Sequence of chain 1.A:
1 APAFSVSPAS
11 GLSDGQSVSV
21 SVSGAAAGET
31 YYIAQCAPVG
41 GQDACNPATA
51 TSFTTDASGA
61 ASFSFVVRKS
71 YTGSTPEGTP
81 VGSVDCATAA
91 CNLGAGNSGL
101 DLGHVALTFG

This small molecule binds to this protein.
Small molecule (SMILES): C=C1Oc2cc(OC)cc(C(=O)O[C@H]3COC(=O)C[C@H]([NH3+])c4cc(O)c(c(Cl)c4)O[C@@H]4c5ccc3cc5C3=CC=C[C@@]34O[C@@H]3OC(C)(C)[C@@H](N(C)C)[C@@H](O)[C@H]3O)c2NC1=O

Binding-site contacts:
Ligand atom C1' contacts residue SER98 of chain 1.A at 2.9 Å.
Ligand atom O15 contacts residue CYS45 of chain 1.A at 3.7 Å.
Ligand atom C'2 contacts residue TYR32 of chain 1.A at 3.7 Å (hydrophobic).
Ligand atom C'8 contacts residue PRO76 of chain 1.A at 3.2 Å (hydrophobic).
Ligand atom C14 contacts residue CYS36 of chain 1.A at 3.6 Å (hydrophobic).
Ligand atom O'7 contacts residue THR75 of chain 1.A at 3.5 Å (h-bond).
Ligand atom O3' contacts residue TYR32 of chain 1.A at 3.6 Å.
Ligand atom C20 contacts residue ASP101 of chain 1.A at 3.2 Å.
Ligand atom O2' contacts residue ASN97 of chain 1.A at 3.2 Å.
Ligand atom O9 contacts residue ASN97 of chain 1.A at 3.6 Å.
Ligand atom C5 contacts residue GLY96 of chain 1.A at 3.7 Å.
Ligand atom C'9 contacts residue PRO76 of chain 1.A at 3.8 Å (hydrophobic).
Ligand atom C'7 contacts residue PRO76 of chain 1.A at 3.3 Å (hydrophobic).
Ligand atom C21 contacts residue ASP101 of chain 1.A at 3.4 Å.
Ligand atom N18 contacts residue HIS104 of chain 1.A at 3.4 Å.
Ligand atom C7X contacts residue SER74 of chain 1.A at 3.0 Å.
Ligand atom CL21 contacts residue ALA95 of chain 1.A at 3.8 Å.
Ligand atom O2' contacts residue SER98 of chain 1.A at 2.8 Å (h-bond).
Ligand atom C9 contacts residue SER98 of chain 1.A at 3.6 Å.
Ligand atom C6 contacts residue GLY96 of chain 1.A at 3.2 Å.
Ligand atom O2' contacts residue TYR32 of chain 1.A at 3.1 Å.
Ligand atom O5' contacts residue SER98 of chain 1.A at 3.1 Å (h-bond).
Ligand atom CL21 contacts residue ASN97 of chain 1.A at 3.5 Å.
Ligand atom C3' contacts residue TYR32 of chain 1.A at 3.7 Å (hydrophobic).
Ligand atom O'2 contacts residue TYR32 of chain 1.A at 2.7 Å.
Ligand atom O15 contacts residue CYS36 of chain 1.A at 3.6 Å.
Ligand atom O25 contacts residue ASN97 of chain 1.A at 3.4 Å (h-bond).
Ligand atom C7X contacts residue CYS45 of chain 1.A at 3.4 Å (hydrophobic).
Ligand atom C7X contacts residue PRO47 of chain 1.A at 3.1 Å (hydrophobic).
Ligand atom CL21 contacts residue ASP101 of chain 1.A at 2.7 Å.
Ligand atom CL21 contacts residue GLY96 of chain 1.A at 3.7 Å.
Ligand atom O11 contacts residue ALA34 of chain 1.A at 3.4 Å.
Ligand atom C2' contacts residue SER98 of chain 1.A at 3.0 Å.
Ligand atom O'7 contacts residue SER74 of chain 1.A at 3.3 Å (h-bond).
Ligand atom O'7 contacts residue PRO76 of chain 1.A at 3.1 Å.
Ligand atom C7X contacts residue ASN46 of chain 1.A at 3.3 Å.
Ligand atom C8 contacts residue ASN97 of chain 1.A at 3.1 Å.
Ligand atom C14 contacts residue CYS45 of chain 1.A at 3.1 Å (hydrophobic).
Ligand atom O13 contacts residue PRO76 of chain 1.A at 3.5 Å.
Ligand atom O9 contacts residue SER98 of chain 1.A at 2.4 Å (h-bond).